The protein below binds the small molecule below.
Small molecule (SMILES): Oc1ccc(Cl)cc1Cl

Binding-site contacts:
Ligand atom CL1 contacts residue HEM1 of chain 1.C at 3.4 Å.
Ligand atom CAF contacts residue LEU100 of chain 1.A at 3.4 Å (hydrophobic).
Ligand atom CAI contacts residue PHE21 of chain 1.A at 3.2 Å (hydrophobic).
Ligand atom CAG contacts residue VAL59 of chain 1.A at 3.7 Å (hydrophobic).
Ligand atom CAH contacts residue PHE21 of chain 1.A at 3.6 Å (hydrophobic).
Ligand atom CL2 contacts residue VAL59 of chain 1.A at 4.2 Å.
Ligand atom CAE contacts residue PHE21 of chain 1.A at 3.6 Å (hydrophobic).
Ligand atom CAD contacts residue THR56 of chain 1.A at 3.7 Å.
Ligand atom CAD contacts residue HIS55 of chain 1.A at 3.7 Å.
Ligand atom OAA contacts residue HEM1 of chain 1.C at 4.2 Å.
Ligand atom OAA contacts residue PHE21 of chain 1.A at 3.0 Å.
Ligand atom CAD contacts residue PHE21 of chain 1.A at 3.4 Å (hydrophobic).
Ligand atom CAI contacts residue LEU100 of chain 1.A at 4.1 Å (hydrophobic).
Ligand atom CL2 contacts residue PHE21 of chain 1.A at 4.2 Å.
Ligand atom CAE contacts residue VAL59 of chain 1.A at 3.4 Å (hydrophobic).
Ligand atom CL2 contacts residue ILE20 of chain 1.A at 4.2 Å.
Ligand atom CAF contacts residue VAL59 of chain 1.A at 3.5 Å (hydrophobic).
Ligand atom CAF contacts residue PHE21 of chain 1.A at 3.4 Å (hydrophobic).
Ligand atom CL1 contacts residue PHE21 of chain 1.A at 3.6 Å.
Ligand atom CL1 contacts residue PHE24 of chain 1.A at 4.0 Å.
Ligand atom CL2 contacts residue MET63 of chain 1.A at 4.2 Å.
Ligand atom CL1 contacts residue LEU100 of chain 1.A at 3.8 Å.
Ligand atom CAD contacts residue VAL59 of chain 1.A at 3.5 Å (hydrophobic).
Ligand atom OAA contacts residue PHE35 of chain 1.A at 3.7 Å.
Ligand atom CAH contacts residue VAL59 of chain 1.A at 3.4 Å (hydrophobic).
Ligand atom CAI contacts residue VAL59 of chain 1.A at 3.7 Å (hydrophobic).
Ligand atom CAH contacts residue LEU100 of chain 1.A at 4.4 Å (hydrophobic).
Ligand atom CAG contacts residue PHE21 of chain 1.A at 3.0 Å (hydrophobic).
Ligand atom CL2 contacts residue ALA17 of chain 1.A at 3.8 Å.
Ligand atom CAE contacts residue ALA17 of chain 1.A at 4.5 Å (hydrophobic).
Ligand atom CL2 contacts residue PHE60 of chain 1.A at 3.4 Å.
Ligand atom OAA contacts residue VAL59 of chain 1.A at 3.9 Å.
Ligand atom CAG contacts residue HIS55 of chain 1.A at 3.6 Å.
Ligand atom OAA contacts residue HIS55 of chain 1.A at 2.8 Å (h-bond).
Ligand atom CAE contacts residue THR56 of chain 1.A at 3.6 Å.

Sequence of chain 1.A:
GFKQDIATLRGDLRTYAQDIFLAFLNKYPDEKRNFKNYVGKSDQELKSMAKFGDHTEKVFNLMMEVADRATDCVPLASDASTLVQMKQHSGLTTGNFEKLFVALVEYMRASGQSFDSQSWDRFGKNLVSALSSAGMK